Binding-site contacts:
Ligand atom O6 contacts residue NAG1 of chain 37.R at 3.0 Å.
Ligand atom C6 contacts residue MET33 of chain 37.B at 3.5 Å (hydrophobic).
Ligand atom C4 contacts residue VAL31 of chain 37.B at 3.8 Å (hydrophobic).
Ligand atom C3 contacts residue VAL31 of chain 37.B at 3.0 Å (hydrophobic).
Ligand atom C3 contacts residue NAG1 of chain 37.R at 3.7 Å.
Ligand atom O3 contacts residue VAL31 of chain 37.B at 3.6 Å.
Ligand atom O5 contacts residue ASN69 of chain 37.B at 2.8 Å (h-bond).
Ligand atom O1 contacts residue VAL31 of chain 37.B at 3.4 Å (h-bond).
Ligand atom O3 contacts residue NAG1 of chain 37.R at 2.6 Å (h-bond).
Ligand atom C7 contacts residue ASN69 of chain 37.B at 3.8 Å.
Ligand atom C2 contacts residue ASN69 of chain 37.B at 4.2 Å.
Ligand atom C4 contacts residue NAG1 of chain 37.R at 3.2 Å.
Ligand atom C8 contacts residue ARG57 of chain 37.B at 4.2 Å.
Ligand atom C8 contacts residue SER70 of chain 37.B at 3.7 Å.
Ligand atom C6 contacts residue ASN69 of chain 37.B at 4.4 Å.
Ligand atom C8 contacts residue ASN69 of chain 37.B at 3.4 Å.
Ligand atom O1 contacts residue ASN69 of chain 37.B at 2.1 Å (h-bond).
Ligand atom N2 contacts residue ASN69 of chain 37.B at 4.3 Å.
Ligand atom C1 contacts residue ASN69 of chain 37.B at 2.7 Å.
Ligand atom C1 contacts residue VAL31 of chain 37.B at 4.3 Å (hydrophobic).
Ligand atom O7 contacts residue ASN69 of chain 37.B at 3.8 Å.
Ligand atom C7 contacts residue SER70 of chain 37.B at 4.4 Å.
Ligand atom C6 contacts residue NAG1 of chain 37.R at 4.3 Å.
Ligand atom O1 contacts residue SER70 of chain 37.B at 4.2 Å.
Ligand atom O5 contacts residue MET33 of chain 37.B at 4.2 Å.
Ligand atom N2 contacts residue VAL31 of chain 37.B at 4.0 Å.
Ligand atom C6 contacts residue LEU24 of chain 37.B at 4.5 Å (hydrophobic).
Ligand atom C5 contacts residue VAL31 of chain 37.B at 4.2 Å (hydrophobic).
Ligand atom C5 contacts residue ASN69 of chain 37.B at 3.7 Å.
Ligand atom C5 contacts residue MET33 of chain 37.B at 3.7 Å (hydrophobic).
Ligand atom C2 contacts residue VAL31 of chain 37.B at 4.0 Å (hydrophobic).
Ligand atom C5 contacts residue NAG1 of chain 37.R at 4.3 Å.
Ligand atom O1 contacts residue MET33 of chain 37.B at 3.9 Å.
Ligand atom O4 contacts residue NAG1 of chain 37.R at 3.0 Å.
Ligand atom O4 contacts residue VAL31 of chain 37.B at 3.3 Å.

Sequence of chain 37.B:
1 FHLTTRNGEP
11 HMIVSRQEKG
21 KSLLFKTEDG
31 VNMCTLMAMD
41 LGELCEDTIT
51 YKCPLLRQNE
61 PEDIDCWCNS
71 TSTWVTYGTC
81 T

A protein and the small-molecule ligand that binds it are described below.
Small molecule (SMILES): CC(=O)N[C@@H]1[C@@H](O)[C@H](O)[C@@H](CO)O[C@H]1O